Sequence of chain 1.F:
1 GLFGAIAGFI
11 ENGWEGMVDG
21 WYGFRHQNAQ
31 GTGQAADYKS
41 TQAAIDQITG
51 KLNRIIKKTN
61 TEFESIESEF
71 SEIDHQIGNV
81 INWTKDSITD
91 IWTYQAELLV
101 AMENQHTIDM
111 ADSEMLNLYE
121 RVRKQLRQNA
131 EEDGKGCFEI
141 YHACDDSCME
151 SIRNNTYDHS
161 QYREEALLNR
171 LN

Sequence of chain 1.E:
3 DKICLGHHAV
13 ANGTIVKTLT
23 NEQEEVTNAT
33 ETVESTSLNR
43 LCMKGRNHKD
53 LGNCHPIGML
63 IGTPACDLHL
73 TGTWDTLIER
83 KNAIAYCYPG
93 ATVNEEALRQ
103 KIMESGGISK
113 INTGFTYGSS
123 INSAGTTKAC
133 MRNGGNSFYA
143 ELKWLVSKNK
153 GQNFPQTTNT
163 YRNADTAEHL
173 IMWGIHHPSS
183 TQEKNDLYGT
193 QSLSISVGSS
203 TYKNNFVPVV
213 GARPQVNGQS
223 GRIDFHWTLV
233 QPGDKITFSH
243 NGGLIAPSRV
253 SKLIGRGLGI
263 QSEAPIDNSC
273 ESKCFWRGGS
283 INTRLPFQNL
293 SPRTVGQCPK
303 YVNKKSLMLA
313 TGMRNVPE

This protein binds this small molecule.
Small molecule (SMILES): CC(=O)N[C@@H]1[C@@H](O)[C@H](O)[C@@H](CO)O[C@H]1O

Binding-site contacts:
Ligand atom O5 contacts residue ASN30 of chain 1.E at 2.3 Å (h-bond).
Ligand atom O6 contacts residue LEU52 of chain 1.F at 4.1 Å.
Ligand atom C1 contacts residue THR313 of chain 1.E at 4.1 Å.
Ligand atom C2 contacts residue ASN30 of chain 1.E at 2.5 Å.
Ligand atom O6 contacts residue THR32 of chain 1.E at 4.0 Å.
Ligand atom O5 contacts residue THR313 of chain 1.E at 3.7 Å.
Ligand atom O6 contacts residue THR313 of chain 1.E at 4.0 Å.
Ligand atom C3 contacts residue ASN30 of chain 1.E at 3.8 Å.
Ligand atom C5 contacts residue ASN30 of chain 1.E at 3.7 Å.
Ligand atom O7 contacts residue ASN30 of chain 1.E at 3.6 Å.
Ligand atom C1 contacts residue ASN30 of chain 1.E at 1.4 Å.
Ligand atom N2 contacts residue ASN30 of chain 1.E at 2.9 Å (h-bond).
Ligand atom C7 contacts residue ASN30 of chain 1.E at 3.5 Å.
Ligand atom C4 contacts residue ASN30 of chain 1.E at 4.2 Å.